Sequence of chain 2.A:
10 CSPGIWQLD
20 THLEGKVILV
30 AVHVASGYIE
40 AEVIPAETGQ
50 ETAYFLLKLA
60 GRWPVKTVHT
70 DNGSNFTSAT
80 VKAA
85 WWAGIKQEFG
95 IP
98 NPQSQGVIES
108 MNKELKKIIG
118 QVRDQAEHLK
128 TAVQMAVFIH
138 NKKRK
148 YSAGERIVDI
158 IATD

Binding-site contacts:
Ligand atom O20 contacts residue ALA83 of chain 2.A at 3.9 Å.
Ligand atom C22 contacts residue MET132 of chain 1.A at 3.3 Å (hydrophobic).
Ligand atom O31 contacts residue ALA123 of chain 1.A at 3.5 Å.
Ligand atom C21 contacts residue LEU56 of chain 2.A at 3.9 Å (hydrophobic).
Ligand atom C30 contacts residue GLU124 of chain 1.A at 3.6 Å.
Ligand atom C16 contacts residue THR79 of chain 2.A at 3.9 Å.
Ligand atom O32 contacts residue GLU124 of chain 1.A at 3.5 Å (salt-bridge).
Ligand atom C15 contacts residue THR79 of chain 2.A at 3.8 Å.
Ligand atom C13 contacts residue THR128 of chain 1.A at 3.6 Å.
Ligand atom O32 contacts residue HIS125 of chain 1.A at 3.0 Å (h-bond).
Ligand atom F29 contacts residue LEU56 of chain 2.A at 3.6 Å.
Ligand atom C02 contacts residue THR79 of chain 2.A at 3.7 Å.
Ligand atom C30 contacts residue ALA123 of chain 1.A at 3.9 Å (hydrophobic).
Ligand atom O14 contacts residue THR128 of chain 1.A at 3.3 Å (h-bond).
Ligand atom F29 contacts residue THR79 of chain 2.A at 3.5 Å.
Ligand atom C30 contacts residue THR128 of chain 1.A at 3.5 Å.
Ligand atom C16 contacts residue ALA82 of chain 2.A at 3.9 Å (hydrophobic).
Ligand atom O14 contacts residue HIS125 of chain 1.A at 3.4 Å.
Ligand atom C05 contacts residue ALA78 of chain 2.A at 3.7 Å (hydrophobic).
Ligand atom C11 contacts residue GLU124 of chain 1.A at 3.7 Å.
Ligand atom O32 contacts residue ALA123 of chain 1.A at 3.7 Å.
Ligand atom F29 contacts residue ALA83 of chain 2.A at 3.1 Å.
Ligand atom C04 contacts residue ALA82 of chain 2.A at 3.7 Å (hydrophobic).
Ligand atom C22 contacts residue TRP86 of chain 2.A at 3.9 Å (hydrophobic).
Ligand atom C25 contacts residue THR128 of chain 1.A at 3.6 Å.
Ligand atom O31 contacts residue GLU124 of chain 1.A at 2.8 Å (salt-bridge).
Ligand atom O32 contacts residue THR128 of chain 1.A at 2.7 Å (h-bond).
Ligand atom C28 contacts residue THR128 of chain 1.A at 3.2 Å.
Ligand atom C03 contacts residue THR79 of chain 2.A at 3.8 Å.
Ligand atom C26 contacts residue HIS125 of chain 1.A at 3.7 Å.
Ligand atom C11 contacts residue HIS125 of chain 1.A at 3.7 Å.
Ligand atom O20 contacts residue LEU56 of chain 2.A at 3.5 Å.
Ligand atom F29 contacts residue ALA52 of chain 2.A at 3.8 Å.
Ligand atom C21 contacts residue TRP86 of chain 2.A at 3.2 Å (hydrophobic).
Ligand atom C26 contacts residue THR128 of chain 1.A at 3.8 Å.
Ligand atom C27 contacts residue THR79 of chain 2.A at 3.8 Å.
Ligand atom C24 contacts residue GLN122 of chain 1.A at 3.7 Å.
Ligand atom C27 contacts residue GLN49 of chain 2.A at 3.7 Å.
Ligand atom C23 contacts residue GLN122 of chain 1.A at 3.7 Å.
Ligand atom C26 contacts residue GLN49 of chain 2.A at 3.9 Å.

Sequence of chain 1.A:
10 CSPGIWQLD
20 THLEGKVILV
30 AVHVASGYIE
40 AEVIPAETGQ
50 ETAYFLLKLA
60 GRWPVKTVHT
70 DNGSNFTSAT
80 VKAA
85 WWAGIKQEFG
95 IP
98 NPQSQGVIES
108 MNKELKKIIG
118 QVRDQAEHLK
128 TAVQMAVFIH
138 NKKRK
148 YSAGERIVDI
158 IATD

A protein and the small-molecule ligand that binds it are described below.
Small molecule (SMILES): Cc1nc2ccccc2c(-c2cc(F)c3c(c2C)CCCO3)c1[C@H](OC(C)(C)C)C(=O)O